Binding-site contacts:
Ligand atom C2 contacts residue ASN64 of chain 3.A at 2.5 Å.
Ligand atom C8 contacts residue ILE387 of chain 3.A at 3.7 Å (hydrophobic).
Ligand atom C7 contacts residue ILE356 of chain 3.A at 4.2 Å (hydrophobic).
Ligand atom O7 contacts residue ILE356 of chain 3.A at 4.4 Å.
Ligand atom N2 contacts residue ASN64 of chain 3.A at 3.2 Å (h-bond).
Ligand atom O5 contacts residue ASN64 of chain 3.A at 2.4 Å (h-bond).
Ligand atom C7 contacts residue ASN64 of chain 3.A at 3.7 Å.
Ligand atom C4 contacts residue ASN64 of chain 3.A at 4.3 Å.
Ligand atom C8 contacts residue ILE356 of chain 3.A at 4.1 Å (hydrophobic).
Ligand atom O7 contacts residue ASN64 of chain 3.A at 3.6 Å.
Ligand atom C5 contacts residue ASN64 of chain 3.A at 3.7 Å.
Ligand atom N2 contacts residue ILE356 of chain 3.A at 4.4 Å.
Ligand atom C1 contacts residue ASN64 of chain 3.A at 1.5 Å.
Ligand atom C3 contacts residue ASN64 of chain 3.A at 3.9 Å.

Sequence of chain 3.A:
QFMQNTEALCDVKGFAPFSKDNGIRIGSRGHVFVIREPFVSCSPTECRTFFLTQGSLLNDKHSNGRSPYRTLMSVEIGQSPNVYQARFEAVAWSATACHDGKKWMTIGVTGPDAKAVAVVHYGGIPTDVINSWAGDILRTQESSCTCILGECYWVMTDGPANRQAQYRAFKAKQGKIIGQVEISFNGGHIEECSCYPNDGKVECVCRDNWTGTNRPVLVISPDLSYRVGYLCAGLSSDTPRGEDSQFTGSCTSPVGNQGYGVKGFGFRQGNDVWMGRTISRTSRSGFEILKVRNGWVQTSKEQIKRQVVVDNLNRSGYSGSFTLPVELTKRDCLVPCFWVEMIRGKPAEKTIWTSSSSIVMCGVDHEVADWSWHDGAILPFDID

This protein binds this small molecule.
Small molecule (SMILES): CC(=O)N[C@H]1CO[C@H](CO[C@@H]2O[C@@H](C)[C@@H](O)[C@@H](O)[C@@H]2O)[C@@H](O)[C@@H]1O